This small molecule binds to this protein.
Small molecule (SMILES): Nc1ccc(C(=O)O)cc1

Sequence of chain 2.A:
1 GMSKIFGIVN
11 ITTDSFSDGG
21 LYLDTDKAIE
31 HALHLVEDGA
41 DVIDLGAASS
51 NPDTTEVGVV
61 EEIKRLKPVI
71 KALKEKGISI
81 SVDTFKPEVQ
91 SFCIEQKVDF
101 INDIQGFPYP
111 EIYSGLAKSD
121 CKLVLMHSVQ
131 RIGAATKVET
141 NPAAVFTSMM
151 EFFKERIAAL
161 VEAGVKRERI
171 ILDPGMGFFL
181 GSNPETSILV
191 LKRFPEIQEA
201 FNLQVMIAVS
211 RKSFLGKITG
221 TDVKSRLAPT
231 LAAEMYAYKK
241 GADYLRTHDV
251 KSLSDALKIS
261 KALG

Binding-site contacts:
Ligand atom N4 contacts residue XHP1 of chain 2.B at 2.5 Å.
Ligand atom O2' contacts residue LYS212 of chain 2.A at 3.8 Å.
Ligand atom N4 contacts residue PHE179 of chain 2.A at 3.7 Å.
Ligand atom O2' contacts residue SER213 of chain 2.A at 2.9 Å (h-bond).
Ligand atom C3 contacts residue ALA135 of chain 2.A at 4.0 Å (hydrophobic).
Ligand atom C1' contacts residue PHE178 of chain 2.A at 3.6 Å (hydrophobic).
Ligand atom O1' contacts residue SER213 of chain 2.A at 2.9 Å (h-bond).
Ligand atom C1 contacts residue PHE178 of chain 2.A at 4.3 Å (hydrophobic).
Ligand atom O1' contacts residue PHE16 of chain 2.A at 4.1 Å.
Ligand atom C2 contacts residue PHE178 of chain 2.A at 4.0 Å (hydrophobic).
Ligand atom O2' contacts residue PHE178 of chain 2.A at 2.9 Å (h-bond).
Ligand atom C1' contacts residue SER213 of chain 2.A at 3.5 Å.
Ligand atom C2 contacts residue LYS212 of chain 2.A at 3.6 Å.
Ligand atom C3 contacts residue SER50 of chain 2.A at 4.2 Å.
Ligand atom O2' contacts residue GLY177 of chain 2.A at 3.5 Å.
Ligand atom C6 contacts residue PHE16 of chain 2.A at 3.6 Å (hydrophobic).
Ligand atom C5 contacts residue XHP1 of chain 2.B at 2.9 Å.
Ligand atom C3 contacts residue LYS212 of chain 2.A at 3.9 Å.
Ligand atom C4 contacts residue PHE179 of chain 2.A at 4.0 Å (hydrophobic).
Ligand atom C5 contacts residue POP1 of chain 2.L at 3.5 Å.
Ligand atom C6 contacts residue XHP1 of chain 2.B at 3.9 Å.
Ligand atom C6 contacts residue ASN51 of chain 2.A at 4.3 Å.
Ligand atom C5 contacts residue PHE16 of chain 2.A at 3.6 Å (hydrophobic).
Ligand atom C4 contacts residue XHP1 of chain 2.B at 2.7 Å.
Ligand atom N4 contacts residue SER50 of chain 2.A at 3.0 Å (h-bond).
Ligand atom C1' contacts residue LYS212 of chain 2.A at 3.6 Å.
Ligand atom C2 contacts residue MET176 of chain 2.A at 4.3 Å (hydrophobic).
Ligand atom N4 contacts residue POP1 of chain 2.L at 2.9 Å (h-bond).
Ligand atom C1 contacts residue LYS212 of chain 2.A at 3.8 Å.
Ligand atom N4 contacts residue ASN51 of chain 2.A at 3.5 Å (h-bond).
Ligand atom O1' contacts residue LYS212 of chain 2.A at 3.4 Å.
Ligand atom C4 contacts residue POP1 of chain 2.L at 3.8 Å.
Ligand atom C4 contacts residue ASN51 of chain 2.A at 3.9 Å.
Ligand atom C6 contacts residue LYS212 of chain 2.A at 4.1 Å.
Ligand atom O1' contacts residue PHE178 of chain 2.A at 4.0 Å.
Ligand atom C3 contacts residue PHE179 of chain 2.A at 3.4 Å (hydrophobic).
Ligand atom C4 contacts residue SER50 of chain 2.A at 4.1 Å.
Ligand atom C5 contacts residue ASN51 of chain 2.A at 3.8 Å.
Ligand atom C3 contacts residue XHP1 of chain 2.B at 3.7 Å.
Ligand atom C4 contacts residue LYS212 of chain 2.A at 4.3 Å.